Sequence of chain 1.A:
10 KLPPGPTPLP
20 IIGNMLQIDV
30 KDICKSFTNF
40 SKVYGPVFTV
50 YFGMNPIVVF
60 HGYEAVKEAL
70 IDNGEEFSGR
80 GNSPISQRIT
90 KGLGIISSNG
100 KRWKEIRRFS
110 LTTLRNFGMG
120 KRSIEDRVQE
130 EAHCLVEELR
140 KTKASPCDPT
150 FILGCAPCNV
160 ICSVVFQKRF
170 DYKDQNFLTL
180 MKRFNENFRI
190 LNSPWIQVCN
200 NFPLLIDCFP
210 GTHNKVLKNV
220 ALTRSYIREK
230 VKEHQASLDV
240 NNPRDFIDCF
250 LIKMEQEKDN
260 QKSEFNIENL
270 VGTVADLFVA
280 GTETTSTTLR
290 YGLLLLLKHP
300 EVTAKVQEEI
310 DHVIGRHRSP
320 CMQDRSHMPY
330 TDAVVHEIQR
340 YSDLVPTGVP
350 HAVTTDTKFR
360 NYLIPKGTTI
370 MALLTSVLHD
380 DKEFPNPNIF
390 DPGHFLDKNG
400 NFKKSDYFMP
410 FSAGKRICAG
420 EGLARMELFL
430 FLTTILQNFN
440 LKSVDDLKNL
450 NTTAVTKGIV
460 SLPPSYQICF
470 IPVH

This protein binds this small molecule.
Small molecule (SMILES): Cc1c(C)c2c(c(C)c1O)CC[C@](C)(COc1ccc(C[C@H]3SC(=O)NC3=O)cc1)O2

Binding-site contacts:
Ligand atom CBA contacts residue PHE187 of chain 1.A at 3.5 Å (hydrophobic).
Ligand atom CBB contacts residue PHE187 of chain 1.A at 3.6 Å (hydrophobic).
Ligand atom CAU contacts residue VAL278 of chain 1.A at 3.9 Å (hydrophobic).
Ligand atom CBD contacts residue ILE88 of chain 1.A at 3.5 Å (hydrophobic).
Ligand atom OAG contacts residue GLU282 of chain 1.A at 3.2 Å.
Ligand atom NAP contacts residue VAL278 of chain 1.A at 3.8 Å.
Ligand atom CAC contacts residue THR283 of chain 1.A at 3.9 Å.
Ligand atom CAZ contacts residue PHE187 of chain 1.A at 3.4 Å (hydrophobic).
Ligand atom CAB contacts residue LEU190 of chain 1.A at 3.6 Å (hydrophobic).
Ligand atom CAN contacts residue LEU190 of chain 1.A at 3.5 Å (hydrophobic).
Ligand atom SAS contacts residue LEU190 of chain 1.A at 3.6 Å.
Ligand atom OAG contacts residue VAL278 of chain 1.A at 2.8 Å (h-bond).
Ligand atom CAH contacts residue VAL278 of chain 1.A at 3.5 Å (hydrophobic).
Ligand atom CAA contacts residue PHE187 of chain 1.A at 3.6 Å (hydrophobic).
Ligand atom CAK contacts residue LEU190 of chain 1.A at 3.7 Å (hydrophobic).
Ligand atom CAZ contacts residue VAL278 of chain 1.A at 3.5 Å (hydrophobic).
Ligand atom CAD contacts residue LEU190 of chain 1.A at 3.5 Å (hydrophobic).
Ligand atom OAF contacts residue ARG223 of chain 1.A at 2.6 Å (salt-bridge).
Ligand atom CAA contacts residue PHE183 of chain 1.A at 3.4 Å (hydrophobic).
Ligand atom CAX contacts residue PHE187 of chain 1.A at 3.6 Å (hydrophobic).
Ligand atom CAI contacts residue LEU190 of chain 1.A at 3.7 Å (hydrophobic).
Ligand atom NAP contacts residue VAL219 of chain 1.A at 3.9 Å.
Ligand atom CBC contacts residue PHE187 of chain 1.A at 3.8 Å (hydrophobic).
Ligand atom CAT contacts residue VAL278 of chain 1.A at 3.9 Å (hydrophobic).
Ligand atom CAO contacts residue VAL278 of chain 1.A at 3.9 Å (hydrophobic).
Ligand atom OAE contacts residue VAL219 of chain 1.A at 3.8 Å.
Ligand atom CAB contacts residue PHE187 of chain 1.A at 3.7 Å (hydrophobic).
Ligand atom CAC contacts residue VAL278 of chain 1.A at 3.3 Å (hydrophobic).
Ligand atom CAT contacts residue ASN186 of chain 1.A at 3.8 Å.
Ligand atom CAU contacts residue ARG223 of chain 1.A at 3.5 Å.
Ligand atom NAP contacts residue ARG223 of chain 1.A at 3.5 Å (salt-bridge).
Ligand atom CAD contacts residue ILE458 of chain 1.A at 3.8 Å (hydrophobic).
Ligand atom CAY contacts residue PHE187 of chain 1.A at 3.8 Å (hydrophobic).
Ligand atom OAE contacts residue ASN186 of chain 1.A at 3.0 Å (h-bond).
Ligand atom CAD contacts residue ASN191 of chain 1.A at 3.7 Å.
Ligand atom CAU contacts residue ILE88 of chain 1.A at 3.5 Å (hydrophobic).
Ligand atom CAT contacts residue VAL219 of chain 1.A at 3.8 Å (hydrophobic).
Ligand atom OAF contacts residue ILE88 of chain 1.A at 3.5 Å.
Ligand atom CAB contacts residue ASN186 of chain 1.A at 3.5 Å.
Ligand atom CBA contacts residue VAL278 of chain 1.A at 3.2 Å (hydrophobic).